Binding-site contacts:
Ligand atom C6 contacts residue SER514 of chain 1.A at 4.3 Å.
Ligand atom C1 contacts residue SER514 of chain 1.A at 3.6 Å.
Ligand atom C5 contacts residue SER514 of chain 1.A at 3.5 Å.
Ligand atom O5 contacts residue SER514 of chain 1.A at 3.6 Å.
Ligand atom O5 contacts residue ASN512 of chain 1.A at 2.4 Å (h-bond).
Ligand atom C1 contacts residue ASN512 of chain 1.A at 1.4 Å.
Ligand atom N2 contacts residue ASN512 of chain 1.A at 2.9 Å (h-bond).
Ligand atom C8 contacts residue ASN512 of chain 1.A at 4.5 Å.
Ligand atom C4 contacts residue ASN512 of chain 1.A at 4.3 Å.
Ligand atom O7 contacts residue ASN512 of chain 1.A at 3.5 Å (h-bond).
Ligand atom C3 contacts residue ASN512 of chain 1.A at 3.8 Å.
Ligand atom C5 contacts residue ASN512 of chain 1.A at 3.7 Å.
Ligand atom C2 contacts residue ASN512 of chain 1.A at 2.5 Å.
Ligand atom C7 contacts residue ASN512 of chain 1.A at 3.4 Å.

Sequence of chain 1.A:
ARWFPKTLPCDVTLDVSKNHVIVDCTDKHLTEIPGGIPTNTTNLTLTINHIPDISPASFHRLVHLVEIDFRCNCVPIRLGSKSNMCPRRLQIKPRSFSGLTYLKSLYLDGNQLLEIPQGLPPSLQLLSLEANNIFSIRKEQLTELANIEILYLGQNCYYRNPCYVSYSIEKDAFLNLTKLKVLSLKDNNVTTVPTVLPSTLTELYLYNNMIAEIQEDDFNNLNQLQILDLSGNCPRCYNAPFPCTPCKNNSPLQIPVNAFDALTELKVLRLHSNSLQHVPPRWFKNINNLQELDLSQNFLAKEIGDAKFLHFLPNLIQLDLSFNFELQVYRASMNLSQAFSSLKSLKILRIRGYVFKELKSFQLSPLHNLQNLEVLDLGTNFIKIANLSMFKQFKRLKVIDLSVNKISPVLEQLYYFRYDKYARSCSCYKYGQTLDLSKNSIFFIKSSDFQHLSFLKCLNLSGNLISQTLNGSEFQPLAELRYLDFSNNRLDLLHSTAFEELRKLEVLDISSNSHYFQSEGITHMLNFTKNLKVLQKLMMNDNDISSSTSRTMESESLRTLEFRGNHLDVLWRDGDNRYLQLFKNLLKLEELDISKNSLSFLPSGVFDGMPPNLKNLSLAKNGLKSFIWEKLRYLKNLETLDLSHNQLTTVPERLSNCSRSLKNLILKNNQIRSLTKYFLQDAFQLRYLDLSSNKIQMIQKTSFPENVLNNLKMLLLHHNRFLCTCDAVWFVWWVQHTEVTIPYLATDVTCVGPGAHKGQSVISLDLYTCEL

This protein binds this small molecule.
Small molecule (SMILES): CC(=O)N[C@@H]1[C@@H](O)[C@H](O)[C@@H](CO)O[C@H]1O